Sequence of chain 1.E:
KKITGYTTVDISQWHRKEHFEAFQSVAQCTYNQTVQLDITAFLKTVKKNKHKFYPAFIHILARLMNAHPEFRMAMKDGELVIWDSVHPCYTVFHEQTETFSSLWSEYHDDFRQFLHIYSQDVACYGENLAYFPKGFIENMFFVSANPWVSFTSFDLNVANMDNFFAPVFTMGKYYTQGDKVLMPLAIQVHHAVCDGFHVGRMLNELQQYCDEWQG

Binding-site contacts:
Ligand atom O5 contacts residue VAL28 of chain 1.F at 3.3 Å (h-bond).
Ligand atom C18 contacts residue SER146 of chain 1.E at 3.7 Å.
Ligand atom C4 contacts residue HIS193 of chain 1.F at 3.8 Å.
Ligand atom O5 contacts residue ALA29 of chain 1.F at 3.6 Å.
Ligand atom O1 contacts residue TYR133 of chain 1.E at 2.6 Å (h-bond).
Ligand atom C16 contacts residue ALA29 of chain 1.F at 3.7 Å (hydrophobic).
Ligand atom C32 contacts residue PHE166 of chain 1.E at 3.7 Å (hydrophobic).
Ligand atom C20 contacts residue TYR133 of chain 1.E at 3.7 Å (hydrophobic).
Ligand atom C2 contacts residue THR93 of chain 1.E at 3.2 Å.
Ligand atom C27 contacts residue VAL28 of chain 1.F at 3.8 Å (hydrophobic).
Ligand atom C20 contacts residue PHE25 of chain 1.F at 3.7 Å (hydrophobic).
Ligand atom C12 contacts residue TYR133 of chain 1.E at 3.5 Å (hydrophobic).
Ligand atom C3 contacts residue SER146 of chain 1.E at 3.6 Å.
Ligand atom C27 contacts residue TYR133 of chain 1.E at 3.8 Å (hydrophobic).
Ligand atom C27 contacts residue ALA24 of chain 1.F at 3.8 Å (hydrophobic).
Ligand atom C18 contacts residue THR172 of chain 1.E at 4.0 Å.
Ligand atom O3 contacts residue VAL28 of chain 1.F at 3.7 Å.
Ligand atom O3 contacts residue ALA29 of chain 1.F at 3.6 Å.
Ligand atom C3 contacts residue HIS193 of chain 1.F at 4.1 Å.
Ligand atom O3 contacts residue VAL160 of chain 1.E at 3.7 Å.
Ligand atom C21 contacts residue PHE166 of chain 1.E at 3.4 Å (hydrophobic).
Ligand atom C1 contacts residue PHE102 of chain 1.E at 3.8 Å (hydrophobic).
Ligand atom C12 contacts residue PHE144 of chain 1.E at 3.7 Å (hydrophobic).
Ligand atom O6 contacts residue HIS193 of chain 1.F at 2.9 Å (h-bond).
Ligand atom C11 contacts residue PHE144 of chain 1.E at 4.0 Å (hydrophobic).
Ligand atom O2 contacts residue PHE166 of chain 1.E at 3.8 Å.
Ligand atom O3 contacts residue GLN30 of chain 1.F at 3.9 Å.
Ligand atom C18 contacts residue PHE156 of chain 1.E at 3.9 Å (hydrophobic).
Ligand atom C2 contacts residue SER146 of chain 1.E at 3.7 Å.
Ligand atom C28 contacts residue VAL28 of chain 1.F at 3.8 Å (hydrophobic).
Ligand atom C5 contacts residue HIS193 of chain 1.F at 3.9 Å.
Ligand atom C32 contacts residue ASN162 of chain 1.E at 3.5 Å.
Ligand atom C2 contacts residue PHE102 of chain 1.E at 3.8 Å (hydrophobic).
Ligand atom C1 contacts residue THR93 of chain 1.E at 3.8 Å.
Ligand atom O1 contacts residue SER104 of chain 1.E at 3.3 Å (h-bond).
Ligand atom C11 contacts residue TYR133 of chain 1.E at 3.4 Å (hydrophobic).
Ligand atom C7 contacts residue LEU158 of chain 1.E at 3.9 Å (hydrophobic).
Ligand atom C25 contacts residue PHE134 of chain 1.E at 3.5 Å (hydrophobic).
Ligand atom C23 contacts residue PHE144 of chain 1.E at 3.7 Å (hydrophobic).
Ligand atom C21 contacts residue VAL170 of chain 1.E at 3.9 Å (hydrophobic).

Sequence of chain 1.F:
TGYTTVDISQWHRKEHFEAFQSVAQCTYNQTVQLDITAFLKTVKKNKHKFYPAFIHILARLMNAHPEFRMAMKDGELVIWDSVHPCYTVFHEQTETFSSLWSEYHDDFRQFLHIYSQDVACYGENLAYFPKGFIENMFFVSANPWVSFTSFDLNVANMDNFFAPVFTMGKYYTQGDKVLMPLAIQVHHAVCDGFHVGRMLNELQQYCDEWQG

This small molecule binds to this protein.
Small molecule (SMILES): CC(=O)O[C@H]1C[C@@]2(C)[C@@H](C[C@@H](O)[C@H]3[C@@]4(C)CC[C@@H](O)[C@@H](C)[C@@H]4CC[C@@]32C)/C1=C(\CCC=C(C)C)C(=O)O